Sequence of chain 1.D:
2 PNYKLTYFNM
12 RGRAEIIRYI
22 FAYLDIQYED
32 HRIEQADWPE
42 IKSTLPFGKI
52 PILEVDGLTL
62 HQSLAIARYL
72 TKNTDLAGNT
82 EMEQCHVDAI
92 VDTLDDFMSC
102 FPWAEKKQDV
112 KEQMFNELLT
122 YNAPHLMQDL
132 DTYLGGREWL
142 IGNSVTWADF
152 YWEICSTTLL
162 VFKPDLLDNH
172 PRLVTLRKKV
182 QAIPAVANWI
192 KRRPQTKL

Binding-site contacts:
Ligand atom C10 contacts residue TRP104 of chain 1.D at 3.8 Å (hydrophobic).
Ligand atom N9 contacts residue MET11 of chain 1.D at 3.5 Å.
Ligand atom C23 contacts residue GLY13 of chain 1.D at 3.5 Å.
Ligand atom C19 contacts residue ASP96 of chain 1.D at 3.3 Å.
Ligand atom C19 contacts residue MET99 of chain 1.D at 3.4 Å (hydrophobic).
Ligand atom N14 contacts residue TRP104 of chain 1.D at 3.5 Å.
Ligand atom O8 contacts residue LEU199 of chain 1.D at 3.5 Å.
Ligand atom C3 contacts residue GLN36 of chain 1.D at 3.6 Å.
Ligand atom C20 contacts residue MET99 of chain 1.D at 3.6 Å (hydrophobic).
Ligand atom O8 contacts residue MET11 of chain 1.D at 3.6 Å (h-bond).
Ligand atom C16 contacts residue ARG14 of chain 1.D at 3.8 Å.
Ligand atom C4 contacts residue PHE9 of chain 1.D at 3.7 Å (hydrophobic).
Ligand atom C16 contacts residue TRP104 of chain 1.D at 3.9 Å (hydrophobic).
Ligand atom C1 contacts residue GSH1 of chain 1.N at 3.6 Å.
Ligand atom C20 contacts residue TYR152 of chain 1.D at 3.6 Å (hydrophobic).
Ligand atom C17 contacts residue TRP104 of chain 1.D at 3.5 Å (hydrophobic).
Ligand atom C22 contacts residue ARG14 of chain 1.D at 3.9 Å.
Ligand atom C13 contacts residue TRP104 of chain 1.D at 3.4 Å (hydrophobic).
Ligand atom C7 contacts residue TRP104 of chain 1.D at 3.7 Å (hydrophobic).
Ligand atom N24 contacts residue TYR152 of chain 1.D at 2.8 Å (h-bond).
Ligand atom C23 contacts residue TYR152 of chain 1.D at 3.9 Å (hydrophobic).
Ligand atom C17 contacts residue ARG14 of chain 1.D at 3.4 Å.
Ligand atom C18 contacts residue ARG14 of chain 1.D at 3.3 Å.
Ligand atom N9 contacts residue TYR8 of chain 1.D at 3.8 Å.
Ligand atom C11 contacts residue GSH1 of chain 1.N at 3.9 Å.
Ligand atom C12 contacts residue TRP104 of chain 1.D at 3.7 Å (hydrophobic).
Ligand atom C6 contacts residue TRP104 of chain 1.D at 4.0 Å (hydrophobic).
Ligand atom C1 contacts residue GLN36 of chain 1.D at 3.8 Å.
Ligand atom C7 contacts residue MET11 of chain 1.D at 3.6 Å (hydrophobic).
Ligand atom C20 contacts residue ARG14 of chain 1.D at 3.9 Å.
Ligand atom C21 contacts residue ARG14 of chain 1.D at 3.8 Å.
Ligand atom C19 contacts residue TYR152 of chain 1.D at 3.7 Å (hydrophobic).
Ligand atom N9 contacts residue GSH1 of chain 1.N at 3.5 Å (h-bond).
Ligand atom C15 contacts residue TRP104 of chain 1.D at 3.5 Å (hydrophobic).
Ligand atom C18 contacts residue MET99 of chain 1.D at 3.7 Å (hydrophobic).
Ligand atom C18 contacts residue SER100 of chain 1.D at 3.7 Å.
Ligand atom C11 contacts residue TRP104 of chain 1.D at 3.9 Å (hydrophobic).
Ligand atom O8 contacts residue TRP104 of chain 1.D at 3.9 Å.
Ligand atom C5 contacts residue MET11 of chain 1.D at 3.8 Å (hydrophobic).
Ligand atom C22 contacts residue GLY13 of chain 1.D at 3.3 Å.

The small molecule below binds the protein below.
Small molecule (SMILES): CN(C)CCCC(=O)Nc1cncc(-c2cccc3[nH]ccc23)c1